A protein and the small-molecule ligand that binds it are described below.
Small molecule (SMILES): CC(=O)N[C@@H]1[C@@H](O)[C@H](O)[C@@H](CO)O[C@H]1O

Binding-site contacts:
Ligand atom C8 contacts residue GLU269 of chain 1.C at 4.1 Å.
Ligand atom C2 contacts residue ASN268 of chain 1.C at 2.5 Å.
Ligand atom C3 contacts residue ASN268 of chain 1.C at 3.9 Å.
Ligand atom O7 contacts residue ASN268 of chain 1.C at 3.8 Å.
Ligand atom C2 contacts residue LYS247 of chain 1.C at 4.4 Å.
Ligand atom O5 contacts residue GLN322 of chain 1.C at 3.4 Å (h-bond).
Ligand atom C5 contacts residue GLN322 of chain 1.C at 3.4 Å.
Ligand atom C1 contacts residue ASN268 of chain 1.C at 1.5 Å.
Ligand atom O5 contacts residue ASN268 of chain 1.C at 2.5 Å (h-bond).
Ligand atom O5 contacts residue LYS247 of chain 1.C at 3.9 Å.
Ligand atom C5 contacts residue ASN268 of chain 1.C at 3.8 Å.
Ligand atom C8 contacts residue ASN268 of chain 1.C at 3.8 Å.
Ligand atom C1 contacts residue LYS247 of chain 1.C at 4.1 Å.
Ligand atom C6 contacts residue GLN322 of chain 1.C at 4.2 Å.
Ligand atom O5 contacts residue GLU248 of chain 1.C at 4.0 Å.
Ligand atom O5 contacts residue VAL249 of chain 1.C at 4.5 Å.
Ligand atom N2 contacts residue ASN268 of chain 1.C at 2.9 Å (h-bond).
Ligand atom C7 contacts residue ASN268 of chain 1.C at 3.5 Å.
Ligand atom C4 contacts residue ASN268 of chain 1.C at 4.4 Å.
Ligand atom C1 contacts residue GLU248 of chain 1.C at 4.4 Å.
Ligand atom C1 contacts residue GLN322 of chain 1.C at 3.4 Å.

Sequence of chain 1.C:
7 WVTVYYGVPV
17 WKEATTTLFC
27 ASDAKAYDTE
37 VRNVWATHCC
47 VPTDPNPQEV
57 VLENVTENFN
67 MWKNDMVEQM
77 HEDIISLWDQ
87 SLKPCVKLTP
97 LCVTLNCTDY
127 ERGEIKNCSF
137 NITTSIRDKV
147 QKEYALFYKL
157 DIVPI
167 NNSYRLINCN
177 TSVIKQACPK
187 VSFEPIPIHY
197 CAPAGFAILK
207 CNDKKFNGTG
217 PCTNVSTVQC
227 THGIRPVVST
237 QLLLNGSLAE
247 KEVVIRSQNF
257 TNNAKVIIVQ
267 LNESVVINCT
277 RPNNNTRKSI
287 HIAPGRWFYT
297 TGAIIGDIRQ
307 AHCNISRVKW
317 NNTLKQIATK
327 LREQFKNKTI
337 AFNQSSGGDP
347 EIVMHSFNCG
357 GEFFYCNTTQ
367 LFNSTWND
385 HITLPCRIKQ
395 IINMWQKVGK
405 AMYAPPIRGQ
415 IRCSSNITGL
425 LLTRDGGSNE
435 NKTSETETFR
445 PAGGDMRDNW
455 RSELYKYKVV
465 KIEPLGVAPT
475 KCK